Binding-site contacts:
Ligand atom C7 contacts residue ASN165 of chain 1.B at 4.1 Å.
Ligand atom O5 contacts residue ASN165 of chain 1.B at 2.3 Å (h-bond).
Ligand atom C3 contacts residue ASN165 of chain 1.B at 3.8 Å.
Ligand atom N2 contacts residue ASN164 of chain 1.B at 3.8 Å.
Ligand atom C8 contacts residue ASN164 of chain 1.B at 3.5 Å.
Ligand atom C4 contacts residue ASN165 of chain 1.B at 4.2 Å.
Ligand atom N2 contacts residue ASN165 of chain 1.B at 3.0 Å (h-bond).
Ligand atom C1 contacts residue ASN165 of chain 1.B at 1.4 Å.
Ligand atom C5 contacts residue ASN165 of chain 1.B at 3.6 Å.
Ligand atom C2 contacts residue ASN165 of chain 1.B at 2.5 Å.
Ligand atom C7 contacts residue ASN164 of chain 1.B at 3.8 Å.

Sequence of chain 1.B:
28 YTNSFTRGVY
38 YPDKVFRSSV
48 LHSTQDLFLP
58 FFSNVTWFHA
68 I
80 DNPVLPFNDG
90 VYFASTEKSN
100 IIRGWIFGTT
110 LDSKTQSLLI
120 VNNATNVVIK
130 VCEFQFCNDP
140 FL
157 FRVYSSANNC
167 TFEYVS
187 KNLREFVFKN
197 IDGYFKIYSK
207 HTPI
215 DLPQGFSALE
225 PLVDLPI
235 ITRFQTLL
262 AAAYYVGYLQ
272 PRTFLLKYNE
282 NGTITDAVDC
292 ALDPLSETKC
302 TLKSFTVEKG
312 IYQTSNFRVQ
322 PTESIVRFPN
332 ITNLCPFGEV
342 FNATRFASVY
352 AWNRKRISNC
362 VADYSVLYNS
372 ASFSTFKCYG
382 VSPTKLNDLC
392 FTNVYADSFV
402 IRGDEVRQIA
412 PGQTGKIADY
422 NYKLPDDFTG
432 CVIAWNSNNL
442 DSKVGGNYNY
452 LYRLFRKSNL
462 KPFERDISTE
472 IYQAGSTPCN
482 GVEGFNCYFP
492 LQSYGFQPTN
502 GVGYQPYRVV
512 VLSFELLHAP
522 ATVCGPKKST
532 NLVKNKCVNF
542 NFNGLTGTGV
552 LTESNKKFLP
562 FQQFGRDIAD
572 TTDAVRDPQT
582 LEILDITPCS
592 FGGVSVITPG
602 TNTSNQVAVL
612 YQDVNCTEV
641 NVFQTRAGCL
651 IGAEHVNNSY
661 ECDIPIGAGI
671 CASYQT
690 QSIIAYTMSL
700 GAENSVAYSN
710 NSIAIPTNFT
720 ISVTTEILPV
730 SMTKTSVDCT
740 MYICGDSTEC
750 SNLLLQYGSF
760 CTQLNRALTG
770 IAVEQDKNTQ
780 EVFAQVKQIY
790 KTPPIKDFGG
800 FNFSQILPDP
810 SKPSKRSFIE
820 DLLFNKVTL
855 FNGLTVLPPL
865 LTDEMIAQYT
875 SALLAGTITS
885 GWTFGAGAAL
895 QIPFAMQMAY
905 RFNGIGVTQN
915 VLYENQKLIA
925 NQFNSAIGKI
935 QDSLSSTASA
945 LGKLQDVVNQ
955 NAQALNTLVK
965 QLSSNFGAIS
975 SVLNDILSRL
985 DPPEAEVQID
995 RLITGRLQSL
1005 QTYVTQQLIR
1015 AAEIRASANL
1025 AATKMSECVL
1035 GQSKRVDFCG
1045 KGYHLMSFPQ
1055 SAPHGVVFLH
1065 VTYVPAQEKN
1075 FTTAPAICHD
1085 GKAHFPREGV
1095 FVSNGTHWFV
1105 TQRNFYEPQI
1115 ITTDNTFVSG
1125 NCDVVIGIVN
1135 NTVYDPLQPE

The small molecule below binds the protein below.
Small molecule (SMILES): CC(=O)N[C@@H]1[C@@H](O)[C@H](O)[C@@H](CO)O[C@H]1O